A small-molecule ligand and the protein it binds are described below.
Small molecule (SMILES): CC(=O)N[C@@H]1[C@@H](O)[C@H](O)[C@@H](CO)O[C@H]1O

Binding-site contacts:
Ligand atom C1 contacts residue ASN81 of chain 1.A at 1.4 Å.
Ligand atom C7 contacts residue ASN81 of chain 1.A at 3.1 Å.
Ligand atom O5 contacts residue ASN81 of chain 1.A at 2.4 Å (h-bond).
Ligand atom C8 contacts residue ASN81 of chain 1.A at 4.2 Å.
Ligand atom N2 contacts residue ASN81 of chain 1.A at 2.9 Å (h-bond).
Ligand atom C5 contacts residue ASN81 of chain 1.A at 3.7 Å.
Ligand atom C4 contacts residue ASN81 of chain 1.A at 4.2 Å.
Ligand atom C2 contacts residue ASN81 of chain 1.A at 2.5 Å.
Ligand atom O6 contacts residue THR83 of chain 1.A at 4.0 Å.
Ligand atom C3 contacts residue ASN81 of chain 1.A at 3.8 Å.
Ligand atom O7 contacts residue ASN81 of chain 1.A at 3.0 Å (h-bond).

Sequence of chain 1.A:
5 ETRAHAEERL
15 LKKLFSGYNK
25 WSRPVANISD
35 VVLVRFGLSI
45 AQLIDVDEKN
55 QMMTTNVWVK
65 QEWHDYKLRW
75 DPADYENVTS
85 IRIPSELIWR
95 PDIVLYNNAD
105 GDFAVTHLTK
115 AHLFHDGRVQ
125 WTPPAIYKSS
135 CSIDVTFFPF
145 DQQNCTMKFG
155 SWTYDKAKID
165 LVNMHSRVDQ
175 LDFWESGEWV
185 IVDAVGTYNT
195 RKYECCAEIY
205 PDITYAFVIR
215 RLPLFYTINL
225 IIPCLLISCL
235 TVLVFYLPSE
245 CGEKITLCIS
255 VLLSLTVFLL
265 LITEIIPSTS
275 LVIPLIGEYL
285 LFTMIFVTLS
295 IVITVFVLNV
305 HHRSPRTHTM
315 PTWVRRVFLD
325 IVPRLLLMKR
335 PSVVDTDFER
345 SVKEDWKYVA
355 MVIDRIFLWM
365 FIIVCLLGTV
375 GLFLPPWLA